Sequence of chain 1.D:
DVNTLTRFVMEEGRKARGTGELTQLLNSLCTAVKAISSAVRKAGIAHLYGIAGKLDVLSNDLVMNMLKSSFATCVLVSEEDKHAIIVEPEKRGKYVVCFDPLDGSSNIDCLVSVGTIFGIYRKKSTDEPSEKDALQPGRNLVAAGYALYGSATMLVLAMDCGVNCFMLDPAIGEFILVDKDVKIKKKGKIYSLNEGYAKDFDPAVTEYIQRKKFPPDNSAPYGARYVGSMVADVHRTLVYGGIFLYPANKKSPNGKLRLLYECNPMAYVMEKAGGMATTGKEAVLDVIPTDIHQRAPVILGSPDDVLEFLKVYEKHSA

Binding-site contacts:
Ligand atom C15 contacts residue THR28 of chain 1.D at 3.6 Å.
Ligand atom N17 contacts residue RO31 of chain 1.L at 3.5 Å.
Ligand atom O1 contacts residue GLY22 of chain 1.B at 3.7 Å.
Ligand atom C1 contacts residue GLY29 of chain 1.B at 3.2 Å.
Ligand atom N5 contacts residue GLY27 of chain 1.B at 3.1 Å.
Ligand atom N5 contacts residue THR28 of chain 1.B at 3.6 Å (h-bond).
Ligand atom S2 contacts residue GLY29 of chain 1.B at 3.8 Å.
Ligand atom C5 contacts residue ALA25 of chain 1.B at 3.7 Å (hydrophobic).
Ligand atom N1 contacts residue GLY29 of chain 1.B at 3.4 Å (h-bond).
Ligand atom O2 contacts residue GLY29 of chain 1.B at 3.3 Å.
Ligand atom O1 contacts residue GLY29 of chain 1.B at 3.4 Å.
Ligand atom O2 contacts residue LEU31 of chain 1.B at 3.0 Å (h-bond).
Ligand atom C15 contacts residue RO31 of chain 1.L at 3.5 Å.
Ligand atom N1 contacts residue GLY27 of chain 1.B at 3.0 Å (h-bond).
Ligand atom O1 contacts residue THR32 of chain 1.B at 2.6 Å (h-bond).
Ligand atom C14 contacts residue ARG23 of chain 1.B at 3.6 Å.
Ligand atom C12 contacts residue THR32 of chain 1.B at 3.3 Å.
Ligand atom BR2 contacts residue RO31 of chain 1.L at 3.8 Å.
Ligand atom C15 contacts residue ARG23 of chain 1.B at 3.3 Å.
Ligand atom BR2 contacts residue GLY29 of chain 1.D at 3.7 Å.
Ligand atom C14 contacts residue RO31 of chain 1.L at 3.5 Å.
Ligand atom C8 contacts residue GLY22 of chain 1.B at 3.6 Å.
Ligand atom C1 contacts residue THR32 of chain 1.B at 3.9 Å.
Ligand atom O2 contacts residue GLU30 of chain 1.B at 3.5 Å (salt-bridge).
Ligand atom C6 contacts residue GLY22 of chain 1.B at 3.8 Å.
Ligand atom N1 contacts residue GLY22 of chain 1.B at 3.6 Å.
Ligand atom C12 contacts residue GLY22 of chain 1.B at 3.5 Å.
Ligand atom C10 contacts residue GLY22 of chain 1.B at 3.8 Å.
Ligand atom C1 contacts residue GLY22 of chain 1.B at 3.7 Å.
Ligand atom N5 contacts residue GLY29 of chain 1.B at 3.1 Å (h-bond).
Ligand atom BR2 contacts residue MET19 of chain 1.B at 3.6 Å.
Ligand atom C1 contacts residue GLY27 of chain 1.B at 3.6 Å.
Ligand atom O2 contacts residue THR32 of chain 1.B at 3.2 Å (h-bond).
Ligand atom O3 contacts residue THR28 of chain 1.B at 3.7 Å.
Ligand atom S16 contacts residue RO31 of chain 1.L at 3.7 Å.
Ligand atom C9 contacts residue MET178 of chain 1.B at 3.8 Å (hydrophobic).
Ligand atom C4 contacts residue RO31 of chain 1.L at 3.9 Å.
Ligand atom C11 contacts residue GLY22 of chain 1.B at 3.6 Å.
Ligand atom C15 contacts residue GLY29 of chain 1.D at 3.8 Å.
Ligand atom O3 contacts residue GLY27 of chain 1.B at 3.5 Å.

This small molecule binds to this protein.
Small molecule (SMILES): Cc1ccc(S(=O)(=O)NC(=O)N=c2[nH]cc(Br)s2)cc1

Sequence of chain 1.B:
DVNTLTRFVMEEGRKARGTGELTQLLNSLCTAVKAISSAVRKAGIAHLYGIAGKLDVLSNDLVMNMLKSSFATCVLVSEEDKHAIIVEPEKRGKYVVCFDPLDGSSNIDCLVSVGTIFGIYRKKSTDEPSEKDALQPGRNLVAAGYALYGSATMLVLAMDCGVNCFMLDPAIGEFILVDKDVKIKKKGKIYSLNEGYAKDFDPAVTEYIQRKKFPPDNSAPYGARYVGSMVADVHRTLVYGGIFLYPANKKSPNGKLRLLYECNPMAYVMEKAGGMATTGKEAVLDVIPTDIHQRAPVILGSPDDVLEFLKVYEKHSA